Sequence of chain 52.E:
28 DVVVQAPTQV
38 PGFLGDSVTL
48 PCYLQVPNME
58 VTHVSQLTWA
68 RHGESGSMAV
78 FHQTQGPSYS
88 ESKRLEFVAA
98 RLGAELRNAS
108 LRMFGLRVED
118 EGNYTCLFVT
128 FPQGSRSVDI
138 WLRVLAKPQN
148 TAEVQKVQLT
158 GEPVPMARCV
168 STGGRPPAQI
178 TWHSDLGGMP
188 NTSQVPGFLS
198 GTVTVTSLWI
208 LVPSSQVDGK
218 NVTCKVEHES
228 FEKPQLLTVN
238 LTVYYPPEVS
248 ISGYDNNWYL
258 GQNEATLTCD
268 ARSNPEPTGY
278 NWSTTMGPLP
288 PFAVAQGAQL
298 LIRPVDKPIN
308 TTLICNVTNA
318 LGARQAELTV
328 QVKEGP

Binding-site contacts:
Ligand atom O7 contacts residue GLN322 of chain 52.E at 4.4 Å.
Ligand atom C3 contacts residue ASN313 of chain 52.E at 3.8 Å.
Ligand atom C4 contacts residue ASN313 of chain 52.E at 4.2 Å.
Ligand atom O5 contacts residue ASN313 of chain 52.E at 2.3 Å (h-bond).
Ligand atom C6 contacts residue THR315 of chain 52.E at 3.8 Å.
Ligand atom N2 contacts residue ASN313 of chain 52.E at 3.0 Å (h-bond).
Ligand atom O5 contacts residue THR315 of chain 52.E at 3.9 Å.
Ligand atom C5 contacts residue ASN313 of chain 52.E at 3.6 Å.
Ligand atom C7 contacts residue GLN322 of chain 52.E at 3.9 Å.
Ligand atom C5 contacts residue THR315 of chain 52.E at 4.0 Å.
Ligand atom C2 contacts residue ASN313 of chain 52.E at 2.4 Å.
Ligand atom C1 contacts residue ASN313 of chain 52.E at 1.4 Å.
Ligand atom C8 contacts residue GLN322 of chain 52.E at 3.2 Å.
Ligand atom C7 contacts residue ASN313 of chain 52.E at 3.5 Å.
Ligand atom N2 contacts residue GLN322 of chain 52.E at 4.5 Å.
Ligand atom O7 contacts residue ASN313 of chain 52.E at 3.6 Å.

The small molecule below binds the protein below.
Small molecule (SMILES): CC(=O)N[C@@H]1[C@@H](O)[C@H](O)[C@@H](CO)O[C@H]1O